This protein binds this small molecule.
Small molecule (SMILES): Nc1ncnc2c1ncn2[C@@H]1O[C@H](CO[P](=O)(O)O[P](=O)(O)NP(=O)(O)O)[C@@H](O)[C@H]1O

Binding-site contacts:
Ligand atom O1A contacts residue SER177 of chain 1.A at 2.8 Å (h-bond).
Ligand atom N6 contacts residue PRO363 of chain 1.A at 3.7 Å.
Ligand atom O1B contacts residue GLY174 of chain 1.A at 3.3 Å (h-bond).
Ligand atom C1' contacts residue GLN432 of chain 1.A at 3.6 Å.
Ligand atom N7 contacts residue SER177 of chain 1.A at 3.4 Å (h-bond).
Ligand atom PG contacts residue GLN172 of chain 1.A at 3.6 Å.
Ligand atom C4' contacts residue GLN172 of chain 1.A at 3.7 Å.
Ligand atom N3B contacts residue GLN172 of chain 1.A at 3.2 Å (h-bond).
Ligand atom O2B contacts residue THR176 of chain 1.A at 2.9 Å (h-bond).
Ligand atom C8 contacts residue GLN432 of chain 1.A at 3.4 Å.
Ligand atom O2B contacts residue MG1 of chain 1.I at 2.1 Å.
Ligand atom O2G contacts residue MG1 of chain 1.I at 2.1 Å.
Ligand atom O2' contacts residue GLN432 of chain 1.A at 2.5 Å (h-bond).
Ligand atom O2B contacts residue LYS175 of chain 1.A at 3.7 Å.
Ligand atom C2' contacts residue GLN432 of chain 1.A at 3.3 Å.
Ligand atom C8 contacts residue SER177 of chain 1.A at 3.0 Å.
Ligand atom N1 contacts residue ARG362 of chain 1.A at 3.6 Å.
Ligand atom O1B contacts residue GLN172 of chain 1.A at 3.2 Å (h-bond).
Ligand atom O3G contacts residue GLN172 of chain 1.A at 2.9 Å (h-bond).
Ligand atom N7 contacts residue GLN432 of chain 1.A at 3.8 Å.
Ligand atom O1G contacts residue GLN172 of chain 1.A at 2.7 Å (h-bond).
Ligand atom N9 contacts residue GLN432 of chain 1.A at 3.3 Å (h-bond).
Ligand atom PB contacts residue MG1 of chain 1.I at 3.2 Å.
Ligand atom O5' contacts residue SER177 of chain 1.A at 3.8 Å.
Ligand atom O1B contacts residue LYS175 of chain 1.A at 2.8 Å (salt-bridge).
Ligand atom O1B contacts residue THR173 of chain 1.A at 3.1 Å (h-bond).
Ligand atom O3A contacts residue GLY174 of chain 1.A at 3.1 Å (h-bond).
Ligand atom C4 contacts residue GLN432 of chain 1.A at 3.4 Å.
Ligand atom C2 contacts residue ARG362 of chain 1.A at 3.8 Å.
Ligand atom N3B contacts residue MG1 of chain 1.I at 3.4 Å.
Ligand atom O5' contacts residue GLY174 of chain 1.A at 3.5 Å.
Ligand atom O3A contacts residue LYS175 of chain 1.A at 3.3 Å (salt-bridge).
Ligand atom N6 contacts residue GLN430 of chain 1.A at 3.0 Å (h-bond).
Ligand atom O1G contacts residue ARG171 of chain 1.A at 3.4 Å.
Ligand atom PG contacts residue MG1 of chain 1.I at 3.2 Å.
Ligand atom O1A contacts residue THR176 of chain 1.A at 3.5 Å.
Ligand atom PB contacts residue LYS175 of chain 1.A at 3.5 Å.
Ligand atom O2A contacts residue GLN172 of chain 1.A at 3.5 Å (h-bond).
Ligand atom C5' contacts residue GLN172 of chain 1.A at 3.5 Å.
Ligand atom O4' contacts residue PHE357 of chain 1.A at 3.0 Å.

Sequence of chain 1.A:
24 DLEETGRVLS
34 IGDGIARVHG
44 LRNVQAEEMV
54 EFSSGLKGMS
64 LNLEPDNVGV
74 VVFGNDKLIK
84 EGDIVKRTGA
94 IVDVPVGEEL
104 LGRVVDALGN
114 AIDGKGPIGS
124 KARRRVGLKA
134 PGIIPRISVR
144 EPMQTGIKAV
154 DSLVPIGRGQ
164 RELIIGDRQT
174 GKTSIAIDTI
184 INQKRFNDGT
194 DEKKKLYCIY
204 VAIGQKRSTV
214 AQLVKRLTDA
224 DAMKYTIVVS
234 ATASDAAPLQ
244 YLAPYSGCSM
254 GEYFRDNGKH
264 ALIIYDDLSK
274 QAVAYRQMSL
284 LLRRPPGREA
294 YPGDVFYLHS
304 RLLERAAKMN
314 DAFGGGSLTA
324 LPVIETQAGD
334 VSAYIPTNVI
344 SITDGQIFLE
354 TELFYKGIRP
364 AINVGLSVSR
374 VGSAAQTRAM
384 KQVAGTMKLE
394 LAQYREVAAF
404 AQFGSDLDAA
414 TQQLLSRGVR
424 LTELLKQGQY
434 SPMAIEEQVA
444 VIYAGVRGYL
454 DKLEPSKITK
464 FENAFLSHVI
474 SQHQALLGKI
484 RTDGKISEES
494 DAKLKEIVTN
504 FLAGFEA

Sequence of chain 1.D:
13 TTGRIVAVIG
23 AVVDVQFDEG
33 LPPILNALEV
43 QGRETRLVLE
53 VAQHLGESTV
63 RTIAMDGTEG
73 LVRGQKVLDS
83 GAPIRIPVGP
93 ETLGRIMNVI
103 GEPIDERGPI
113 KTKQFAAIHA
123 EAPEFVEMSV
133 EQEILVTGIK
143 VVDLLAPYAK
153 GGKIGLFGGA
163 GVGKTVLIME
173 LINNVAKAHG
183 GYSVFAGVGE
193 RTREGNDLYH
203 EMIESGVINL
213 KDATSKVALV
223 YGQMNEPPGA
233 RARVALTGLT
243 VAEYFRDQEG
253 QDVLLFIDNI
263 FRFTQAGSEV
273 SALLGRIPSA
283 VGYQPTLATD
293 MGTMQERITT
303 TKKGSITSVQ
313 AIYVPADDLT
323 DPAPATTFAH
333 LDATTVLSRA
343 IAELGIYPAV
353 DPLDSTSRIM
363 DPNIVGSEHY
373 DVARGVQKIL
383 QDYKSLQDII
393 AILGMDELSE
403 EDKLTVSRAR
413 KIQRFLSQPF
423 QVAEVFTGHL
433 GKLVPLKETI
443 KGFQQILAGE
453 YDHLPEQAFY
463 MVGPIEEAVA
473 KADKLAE